A small-molecule ligand and the protein it binds are described below.
Small molecule (SMILES): C=C[C@H]1C[N@@]2CC[C@H]1C[C@@H]2[C@@H](O)c1ccnc2ccc(OC)cc12

Sequence of chain 1.A:
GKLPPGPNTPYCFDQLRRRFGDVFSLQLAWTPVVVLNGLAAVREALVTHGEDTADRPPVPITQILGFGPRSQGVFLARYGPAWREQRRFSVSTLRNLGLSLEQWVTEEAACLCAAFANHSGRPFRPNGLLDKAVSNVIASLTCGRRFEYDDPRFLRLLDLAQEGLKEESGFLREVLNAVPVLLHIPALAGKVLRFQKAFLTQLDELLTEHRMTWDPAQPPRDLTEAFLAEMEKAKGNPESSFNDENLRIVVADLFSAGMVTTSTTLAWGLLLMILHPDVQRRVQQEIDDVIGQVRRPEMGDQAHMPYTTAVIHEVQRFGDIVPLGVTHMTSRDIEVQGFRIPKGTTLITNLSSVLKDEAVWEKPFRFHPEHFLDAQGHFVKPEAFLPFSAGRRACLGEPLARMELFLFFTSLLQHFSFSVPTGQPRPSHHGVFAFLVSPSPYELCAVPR

Binding-site contacts:
Ligand atom C13 contacts residue DMS1 of chain 1.G at 4.0 Å.
Ligand atom C12 contacts residue SER282 of chain 1.A at 3.8 Å.
Ligand atom C7 contacts residue SER282 of chain 1.A at 3.9 Å.
Ligand atom C6 contacts residue LEU191 of chain 1.A at 3.5 Å (hydrophobic).
Ligand atom C5 contacts residue LEU191 of chain 1.A at 3.9 Å (hydrophobic).
Ligand atom C4 contacts residue GLN222 of chain 1.A at 3.6 Å.
Ligand atom C2 contacts residue GLN222 of chain 1.A at 3.6 Å.
Ligand atom C4 contacts residue SER282 of chain 1.A at 3.8 Å.
Ligand atom C18 contacts residue PHE461 of chain 1.A at 3.3 Å (hydrophobic).
Ligand atom C3 contacts residue GLN222 of chain 1.A at 3.6 Å.
Ligand atom C5 contacts residue GLN222 of chain 1.A at 3.9 Å.
Ligand atom N1 contacts residue SER282 of chain 1.A at 4.0 Å.
Ligand atom N contacts residue ALA187 of chain 1.A at 3.7 Å.
Ligand atom O contacts residue ALA278 of chain 1.A at 3.6 Å.
Ligand atom C9 contacts residue PHE225 of chain 1.A at 3.7 Å (hydrophobic).
Ligand atom C contacts residue LEU88 of chain 1.A at 3.8 Å (hydrophobic).
Ligand atom C15 contacts residue PHE98 of chain 1.A at 3.7 Å (hydrophobic).
Ligand atom C2 contacts residue SER282 of chain 1.A at 3.9 Å.
Ligand atom C15 contacts residue SER282 of chain 1.A at 3.6 Å.
Ligand atom C7 contacts residue GLN222 of chain 1.A at 3.8 Å.
Ligand atom C8 contacts residue PHE225 of chain 1.A at 3.6 Å (hydrophobic).
Ligand atom O1 contacts residue GLN222 of chain 1.A at 3.5 Å (h-bond).
Ligand atom C17 contacts residue PHE98 of chain 1.A at 3.5 Å (hydrophobic).
Ligand atom C6 contacts residue GLY190 of chain 1.A at 3.5 Å.
Ligand atom C10 contacts residue GLU194 of chain 1.A at 3.6 Å.
Ligand atom C19 contacts residue DMS1 of chain 1.G at 3.9 Å.
Ligand atom C19 contacts residue GOL1 of chain 1.K at 3.5 Å.
Ligand atom C10 contacts residue GLN222 of chain 1.A at 3.7 Å.
Ligand atom C11 contacts residue SER282 of chain 1.A at 3.3 Å.
Ligand atom C5 contacts residue GLY190 of chain 1.A at 3.8 Å.
Ligand atom C9 contacts residue GLN222 of chain 1.A at 3.8 Å.
Ligand atom C14 contacts residue SER282 of chain 1.A at 3.7 Å.
Ligand atom C14 contacts residue PHE98 of chain 1.A at 3.8 Å (hydrophobic).
Ligand atom C19 contacts residue PHE461 of chain 1.A at 3.2 Å (hydrophobic).
Ligand atom O1 contacts residue GLU194 of chain 1.A at 2.8 Å (salt-bridge).
Ligand atom C6 contacts residue ALA187 of chain 1.A at 3.4 Å (hydrophobic).
Ligand atom C3 contacts residue SER282 of chain 1.A at 3.7 Å.
Ligand atom C13 contacts residue PHE461 of chain 1.A at 3.9 Å (hydrophobic).
Ligand atom C5 contacts residue SER282 of chain 1.A at 4.0 Å.
Ligand atom O contacts residue LEU88 of chain 1.A at 3.9 Å.